Sequence of chain 1.F:
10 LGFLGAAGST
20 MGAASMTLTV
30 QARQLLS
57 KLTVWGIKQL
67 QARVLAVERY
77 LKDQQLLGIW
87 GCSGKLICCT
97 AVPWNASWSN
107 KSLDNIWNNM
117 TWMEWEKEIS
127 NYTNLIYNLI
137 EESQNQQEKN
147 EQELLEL

The small molecule below binds the protein below.
Small molecule (SMILES): CC(=O)N[C@@H]1[C@@H](O)[C@H](O)[C@@H](CO)O[C@H]1O

Binding-site contacts:
Ligand atom C1 contacts residue ASN115 of chain 1.F at 1.5 Å.
Ligand atom C4 contacts residue ASN115 of chain 1.F at 4.4 Å.
Ligand atom N2 contacts residue ASN115 of chain 1.F at 3.0 Å (h-bond).
Ligand atom O7 contacts residue ASN115 of chain 1.F at 3.6 Å.
Ligand atom C2 contacts residue ASN115 of chain 1.F at 2.6 Å.
Ligand atom C8 contacts residue ASN115 of chain 1.F at 3.8 Å.
Ligand atom O5 contacts residue ASN115 of chain 1.F at 2.5 Å (h-bond).
Ligand atom C7 contacts residue ASN115 of chain 1.F at 3.4 Å.
Ligand atom O7 contacts residue ASN111 of chain 1.F at 3.5 Å (h-bond).
Ligand atom C3 contacts residue ASN115 of chain 1.F at 3.9 Å.
Ligand atom C5 contacts residue ASN115 of chain 1.F at 3.8 Å.